The small molecule below binds the protein below.
Small molecule (SMILES): O=C(Cn1nnnc1COc1ccccc1Cl)NNC(=O)Nc1ccc(Cl)cc1

Sequence of chain 1.A:
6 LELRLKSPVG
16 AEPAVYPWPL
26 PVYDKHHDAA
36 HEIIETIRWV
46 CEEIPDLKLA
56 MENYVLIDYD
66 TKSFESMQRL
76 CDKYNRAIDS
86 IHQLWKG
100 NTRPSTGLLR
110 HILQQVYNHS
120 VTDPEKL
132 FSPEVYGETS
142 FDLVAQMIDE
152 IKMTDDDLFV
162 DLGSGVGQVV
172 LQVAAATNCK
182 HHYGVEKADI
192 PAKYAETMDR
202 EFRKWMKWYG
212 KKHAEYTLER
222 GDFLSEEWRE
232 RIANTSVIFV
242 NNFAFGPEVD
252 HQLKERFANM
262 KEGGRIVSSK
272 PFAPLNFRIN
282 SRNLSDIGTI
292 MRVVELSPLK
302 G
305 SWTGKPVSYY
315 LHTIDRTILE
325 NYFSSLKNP

Binding-site contacts:
Ligand atom C12 contacts residue ASN242 of chain 1.A at 3.7 Å.
Ligand atom C13 contacts residue PHE132 of chain 1.A at 3.6 Å (hydrophobic).
Ligand atom C3 contacts residue VAL170 of chain 1.A at 3.7 Å (hydrophobic).
Ligand atom N6 contacts residue PRO134 of chain 1.A at 3.8 Å.
Ligand atom C2 contacts residue SER165 of chain 1.A at 3.3 Å.
Ligand atom O1 contacts residue SER165 of chain 1.A at 3.3 Å (h-bond).
Ligand atom C25 contacts residue VAL241 of chain 1.A at 3.6 Å (hydrophobic).
Ligand atom C12 contacts residue PHE132 of chain 1.A at 3.2 Å (hydrophobic).
Ligand atom CL2 contacts residue SER269 of chain 1.A at 3.3 Å.
Ligand atom C13 contacts residue ASN242 of chain 1.A at 3.1 Å.
Ligand atom CL1 contacts residue SER141 of chain 1.A at 3.5 Å.
Ligand atom N19 contacts residue ASP162 of chain 1.A at 2.9 Å (salt-bridge).
Ligand atom C24 contacts residue VAL241 of chain 1.A at 3.5 Å (hydrophobic).
Ligand atom N19 contacts residue GLY164 of chain 1.A at 3.4 Å (h-bond).
Ligand atom N7 contacts residue GLN169 of chain 1.A at 3.5 Å (h-bond).
Ligand atom C3 contacts residue SER165 of chain 1.A at 3.9 Å.
Ligand atom N22 contacts residue VAL170 of chain 1.A at 3.8 Å.
Ligand atom N5 contacts residue GLN169 of chain 1.A at 3.4 Å (h-bond).
Ligand atom N7 contacts residue TYR137 of chain 1.A at 3.8 Å.
Ligand atom C24 contacts residue ASP162 of chain 1.A at 3.9 Å.
Ligand atom C24 contacts residue PHE240 of chain 1.A at 3.8 Å (hydrophobic).
Ligand atom CL2 contacts residue SER270 of chain 1.A at 3.5 Å.
Ligand atom C8 contacts residue TYR137 of chain 1.A at 3.9 Å (hydrophobic).
Ligand atom N6 contacts residue GLN169 of chain 1.A at 2.9 Å (h-bond).
Ligand atom C11 contacts residue PHE132 of chain 1.A at 3.6 Å (hydrophobic).
Ligand atom N18 contacts residue GLY164 of chain 1.A at 2.8 Å (h-bond).
Ligand atom C25 contacts residue VAL268 of chain 1.A at 3.6 Å (hydrophobic).
Ligand atom N18 contacts residue ASP162 of chain 1.A at 3.8 Å.
Ligand atom O10 contacts residue PHE132 of chain 1.A at 3.7 Å.
Ligand atom O1 contacts residue GLY166 of chain 1.A at 3.5 Å.
Ligand atom N6 contacts residue VAL167 of chain 1.A at 3.3 Å.
Ligand atom O21 contacts residue ASN242 of chain 1.A at 3.5 Å.
Ligand atom C24 contacts residue ASN242 of chain 1.A at 3.6 Å.
Ligand atom C20 contacts residue ASP162 of chain 1.A at 3.5 Å.
Ligand atom N18 contacts residue SER165 of chain 1.A at 3.5 Å.
Ligand atom N7 contacts residue PRO134 of chain 1.A at 3.3 Å.
Ligand atom N22 contacts residue ASP162 of chain 1.A at 3.0 Å (salt-bridge).
Ligand atom CL1 contacts residue VAL170 of chain 1.A at 3.7 Å.
Ligand atom C9 contacts residue PHE132 of chain 1.A at 3.4 Å (hydrophobic).
Ligand atom C14 contacts residue ASN242 of chain 1.A at 3.3 Å.